Binding-site contacts:
Ligand atom O6B contacts residue HIS94 of chain 2.D at 4.0 Å.
Ligand atom C3 contacts residue LYS156 of chain 2.D at 4.0 Å.
Ligand atom C2 contacts residue ALA158 of chain 2.D at 3.7 Å (hydrophobic).
Ligand atom O3 contacts residue ARG157 of chain 2.D at 3.3 Å (salt-bridge).
Ligand atom O3 contacts residue LYS156 of chain 2.D at 3.0 Å.
Ligand atom O6B contacts residue LYS156 of chain 2.D at 3.3 Å.
Ligand atom C6 contacts residue LEU62 of chain 2.D at 3.5 Å (hydrophobic).
Ligand atom O5 contacts residue LYS156 of chain 2.D at 3.4 Å.
Ligand atom OAF contacts residue ALA158 of chain 2.D at 3.3 Å.
Ligand atom O6A contacts residue SER93 of chain 2.D at 3.2 Å.
Ligand atom C6 contacts residue HIS94 of chain 2.D at 3.9 Å.
Ligand atom SAG contacts residue THR4 of chain 2.D at 3.9 Å.
Ligand atom OAH contacts residue THR4 of chain 2.D at 3.7 Å.
Ligand atom O6A contacts residue HIS155 of chain 2.D at 3.8 Å.
Ligand atom O6B contacts residue LEU62 of chain 2.D at 4.0 Å.
Ligand atom O5 contacts residue HIS155 of chain 2.D at 3.6 Å.
Ligand atom O6A contacts residue HIS94 of chain 2.D at 3.2 Å (h-bond).
Ligand atom O3 contacts residue ALA158 of chain 2.D at 3.0 Å (h-bond).
Ligand atom C3 contacts residue ARG157 of chain 2.D at 3.7 Å.
Ligand atom O4 contacts residue LYS156 of chain 2.D at 3.5 Å.
Ligand atom OAF contacts residue THR4 of chain 2.D at 2.9 Å (h-bond).
Ligand atom SAG contacts residue ARG157 of chain 2.D at 3.6 Å (salt-bridge).
Ligand atom O6A contacts residue LEU62 of chain 2.D at 3.4 Å.
Ligand atom OAH contacts residue LEU2 of chain 2.D at 2.8 Å (h-bond).
Ligand atom O4 contacts residue SER93 of chain 2.D at 3.0 Å (h-bond).
Ligand atom O6B contacts residue ARG157 of chain 2.D at 3.3 Å (salt-bridge).
Ligand atom C5 contacts residue HIS155 of chain 2.D at 4.0 Å.
Ligand atom OAH contacts residue ASP3 of chain 2.D at 4.0 Å.
Ligand atom C4 contacts residue LYS156 of chain 2.D at 4.0 Å.
Ligand atom O5 contacts residue ARG157 of chain 2.D at 3.8 Å.
Ligand atom O4 contacts residue HIS155 of chain 2.D at 3.5 Å (h-bond).
Ligand atom O6B contacts residue HIS155 of chain 2.D at 3.3 Å (h-bond).
Ligand atom OAH contacts residue ARG157 of chain 2.D at 3.1 Å (salt-bridge).
Ligand atom OBI contacts residue LYS156 of chain 2.D at 4.0 Å.
Ligand atom O5B contacts residue LYS156 of chain 2.D at 3.3 Å.
Ligand atom C3 contacts residue ALA158 of chain 2.D at 4.0 Å (hydrophobic).
Ligand atom C6 contacts residue SER93 of chain 2.D at 4.0 Å.
Ligand atom C6 contacts residue HIS155 of chain 2.D at 3.4 Å.
Ligand atom C5 contacts residue LEU62 of chain 2.D at 3.8 Å (hydrophobic).
Ligand atom OAF contacts residue ARG157 of chain 2.D at 2.8 Å (salt-bridge).

The small molecule below binds the protein below.
Small molecule (SMILES): O=C(O)[C@@H]1O[C@H](O[C@H]2[C@@H](OS(=O)(=O)O)O[C@@H](O)[C@H](NS(=O)(=O)O)[C@H]2O)[C@@H](OS(=O)(=O)O)[C@H](O)[C@@H]1O

Sequence of chain 2.D:
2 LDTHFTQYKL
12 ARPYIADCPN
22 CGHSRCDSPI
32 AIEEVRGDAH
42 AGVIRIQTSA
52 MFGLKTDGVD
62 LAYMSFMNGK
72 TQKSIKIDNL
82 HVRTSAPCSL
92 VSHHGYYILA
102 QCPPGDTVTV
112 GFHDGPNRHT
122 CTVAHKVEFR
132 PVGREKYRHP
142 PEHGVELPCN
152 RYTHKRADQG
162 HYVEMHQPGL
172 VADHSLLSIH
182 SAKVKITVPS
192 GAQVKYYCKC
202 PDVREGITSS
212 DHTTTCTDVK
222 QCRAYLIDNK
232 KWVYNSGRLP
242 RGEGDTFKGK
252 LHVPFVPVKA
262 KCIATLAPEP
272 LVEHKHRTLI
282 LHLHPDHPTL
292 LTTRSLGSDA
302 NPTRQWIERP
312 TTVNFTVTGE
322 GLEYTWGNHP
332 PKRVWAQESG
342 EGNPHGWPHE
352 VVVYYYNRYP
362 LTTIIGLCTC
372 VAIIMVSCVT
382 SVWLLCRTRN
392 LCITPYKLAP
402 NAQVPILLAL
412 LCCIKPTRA